Sequence of chain 1.A:
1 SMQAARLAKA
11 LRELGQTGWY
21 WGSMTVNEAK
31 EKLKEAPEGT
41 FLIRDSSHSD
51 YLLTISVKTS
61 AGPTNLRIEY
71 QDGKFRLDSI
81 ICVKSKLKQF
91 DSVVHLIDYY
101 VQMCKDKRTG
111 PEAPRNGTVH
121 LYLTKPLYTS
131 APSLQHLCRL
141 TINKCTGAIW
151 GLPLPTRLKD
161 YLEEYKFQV

Binding-site contacts:
Ligand atom F20 contacts residue HIS120 of chain 1.A at 2.8 Å.
Ligand atom O34 contacts residue SER47 of chain 1.A at 3.8 Å.
Ligand atom O34 contacts residue THR54 of chain 1.A at 2.7 Å (h-bond).
Ligand atom P33 contacts residue SER46 of chain 1.A at 3.7 Å.
Ligand atom C09 contacts residue ASN65 of chain 1.A at 3.5 Å.
Ligand atom O34 contacts residue ARG67 of chain 1.A at 2.9 Å (salt-bridge).
Ligand atom O34 contacts residue SER46 of chain 1.A at 2.7 Å (h-bond).
Ligand atom C12 contacts residue ASN65 of chain 1.A at 3.3 Å.
Ligand atom C23 contacts residue THR64 of chain 1.A at 3.8 Å.
Ligand atom C25 contacts residue THR64 of chain 1.A at 3.8 Å.
Ligand atom P33 contacts residue SER47 of chain 1.A at 3.7 Å.
Ligand atom P33 contacts residue THR54 of chain 1.A at 3.8 Å.
Ligand atom C30 contacts residue ARG67 of chain 1.A at 3.5 Å.
Ligand atom O32 contacts residue ARG44 of chain 1.A at 3.0 Å (salt-bridge).
Ligand atom O35 contacts residue SER47 of chain 1.A at 3.7 Å.
Ligand atom C24 contacts residue THR59 of chain 1.A at 3.7 Å.
Ligand atom C37 contacts residue ASN65 of chain 1.A at 3.8 Å.
Ligand atom F08 contacts residue LYS30 of chain 1.A at 3.6 Å.
Ligand atom N14 contacts residue ASN65 of chain 1.A at 2.9 Å (h-bond).
Ligand atom C13 contacts residue ASN65 of chain 1.A at 3.5 Å.
Ligand atom O36 contacts residue SER47 of chain 1.A at 2.8 Å (h-bond).
Ligand atom F20 contacts residue LEU66 of chain 1.A at 3.3 Å.
Ligand atom O36 contacts residue ARG44 of chain 1.A at 2.8 Å (salt-bridge).
Ligand atom C19 contacts residue LEU66 of chain 1.A at 3.4 Å (hydrophobic).
Ligand atom C29 contacts residue ASN65 of chain 1.A at 3.7 Å.
Ligand atom P33 contacts residue ARG67 of chain 1.A at 3.8 Å.
Ligand atom C24 contacts residue HIS120 of chain 1.A at 3.7 Å.
Ligand atom C29 contacts residue ARG67 of chain 1.A at 3.8 Å.
Ligand atom O01 contacts residue THR64 of chain 1.A at 3.3 Å (h-bond).
Ligand atom O01 contacts residue ASN65 of chain 1.A at 3.0 Å (h-bond).
Ligand atom C10 contacts residue PRO63 of chain 1.A at 3.7 Å (hydrophobic).
Ligand atom C31 contacts residue ASN65 of chain 1.A at 3.6 Å.
Ligand atom C10 contacts residue ASN65 of chain 1.A at 3.4 Å.
Ligand atom C18 contacts residue LEU66 of chain 1.A at 3.8 Å (hydrophobic).
Ligand atom O35 contacts residue ARG67 of chain 1.A at 2.9 Å (salt-bridge).
Ligand atom C07 contacts residue VAL26 of chain 1.A at 3.8 Å (hydrophobic).
Ligand atom C30 contacts residue ASN65 of chain 1.A at 3.6 Å.
Ligand atom C22 contacts residue THR64 of chain 1.A at 3.5 Å.
Ligand atom O36 contacts residue SER46 of chain 1.A at 3.6 Å.
Ligand atom F08 contacts residue VAL26 of chain 1.A at 3.5 Å.

This small molecule binds to this protein.
Small molecule (SMILES): C=CCc1cc(CNC(=O)[C@H](Cc2ccc(OP(=O)(O)O)cc2)NC(=O)Cc2ccc(F)cc2)ccc1F